Binding-site contacts:
Ligand atom CAU contacts residue ASN109 of chain 1.B at 3.6 Å.
Ligand atom CAK contacts residue ASP105 of chain 1.B at 3.4 Å.
Ligand atom OAS contacts residue ASN109 of chain 1.B at 3.5 Å (h-bond).
Ligand atom CAH contacts residue PHE141 of chain 1.B at 3.6 Å (hydrophobic).
Ligand atom CAU contacts residue MET101 of chain 1.B at 3.6 Å (hydrophobic).
Ligand atom CAM contacts residue ASN109 of chain 1.B at 3.4 Å.
Ligand atom CLAF contacts residue ASN109 of chain 1.B at 3.5 Å.
Ligand atom CAB contacts residue GLY138 of chain 1.B at 3.5 Å.
Ligand atom CLAG contacts residue MET101 of chain 1.B at 3.4 Å.
Ligand atom CAW contacts residue PHE141 of chain 1.B at 3.8 Å (hydrophobic).
Ligand atom SAT contacts residue ILE99 of chain 1.B at 3.8 Å.
Ligand atom CAZ contacts residue MET101 of chain 1.B at 3.4 Å (hydrophobic).
Ligand atom C4 contacts residue ALA58 of chain 1.B at 3.8 Å (hydrophobic).
Ligand atom CAA contacts residue ASN157 of chain 1.B at 3.8 Å.
Ligand atom N3 contacts residue THR187 of chain 1.B at 3.6 Å (h-bond).
Ligand atom CAA contacts residue GLY100 of chain 1.B at 3.6 Å.
Ligand atom CLAF contacts residue PHE141 of chain 1.B at 3.7 Å.
Ligand atom NAD contacts residue THR187 of chain 1.B at 3.8 Å.
Ligand atom CAA contacts residue ILE99 of chain 1.B at 3.7 Å (hydrophobic).
Ligand atom CAO contacts residue GLY138 of chain 1.B at 3.4 Å.
Ligand atom CAL contacts residue ILE113 of chain 1.B at 3.6 Å (hydrophobic).
Ligand atom CAJ contacts residue MET101 of chain 1.B at 3.6 Å (hydrophobic).
Ligand atom NAR contacts residue ILE99 of chain 1.B at 3.8 Å.
Ligand atom N1 contacts residue ASN54 of chain 1.B at 3.7 Å.
Ligand atom N3 contacts residue ALA58 of chain 1.B at 3.5 Å.
Ligand atom CAY contacts residue ASN109 of chain 1.B at 3.6 Å.
Ligand atom NAD contacts residue ASP96 of chain 1.B at 3.0 Å (salt-bridge).
Ligand atom NAR contacts residue GLY100 of chain 1.B at 2.9 Å (h-bond).
Ligand atom SAT contacts residue GLY100 of chain 1.B at 3.8 Å.
Ligand atom CAJ contacts residue ASN109 of chain 1.B at 3.8 Å.
Ligand atom SAT contacts residue ALA58 of chain 1.B at 3.7 Å.
Ligand atom OAE contacts residue ASN109 of chain 1.B at 3.0 Å (h-bond).
Ligand atom CAI contacts residue ASN109 of chain 1.B at 3.8 Å.
Ligand atom CAB contacts residue ASN109 of chain 1.B at 3.3 Å.
Ligand atom NAR contacts residue MET101 of chain 1.B at 3.6 Å.
Ligand atom CAH contacts residue LEU110 of chain 1.B at 3.2 Å (hydrophobic).
Ligand atom NBE contacts residue ASN109 of chain 1.B at 3.3 Å (h-bond).
Ligand atom NAD contacts residue SER55 of chain 1.B at 3.7 Å.
Ligand atom CAL contacts residue GLY138 of chain 1.B at 3.6 Å.
Ligand atom CAK contacts residue GLY100 of chain 1.B at 3.4 Å.

Sequence of chain 1.B:
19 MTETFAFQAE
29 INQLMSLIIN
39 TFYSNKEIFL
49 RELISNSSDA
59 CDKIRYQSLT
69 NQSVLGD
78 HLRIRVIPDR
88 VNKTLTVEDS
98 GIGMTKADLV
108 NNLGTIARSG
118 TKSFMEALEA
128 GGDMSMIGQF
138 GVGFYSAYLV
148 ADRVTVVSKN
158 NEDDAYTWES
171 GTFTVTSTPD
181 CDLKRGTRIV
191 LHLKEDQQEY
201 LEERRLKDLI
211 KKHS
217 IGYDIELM

A small-molecule ligand and the protein it binds are described below.
Small molecule (SMILES): CCNC(=O)c1cc2c(-c3cc(OCCN(CC)CC)c(Cl)cc3Cl)nc(N)nc2s1